This protein binds this small molecule.
Small molecule (SMILES): CC(=O)N[C@@H]1[C@@H](O)[C@H](O)[C@@H](CO)O[C@H]1O

Binding-site contacts:
Ligand atom C3 contacts residue ASN69 of chain 1.FA at 3.8 Å.
Ligand atom C2 contacts residue ASN69 of chain 1.FA at 2.5 Å.
Ligand atom C5 contacts residue ASN69 of chain 1.FA at 3.6 Å.
Ligand atom O7 contacts residue ASN69 of chain 1.FA at 4.3 Å.
Ligand atom C4 contacts residue ASN69 of chain 1.FA at 4.2 Å.
Ligand atom C8 contacts residue ASN69 of chain 1.FA at 3.7 Å.
Ligand atom O5 contacts residue ASN69 of chain 1.FA at 2.2 Å (h-bond).
Ligand atom C7 contacts residue ASN69 of chain 1.FA at 3.4 Å.
Ligand atom N2 contacts residue ASN69 of chain 1.FA at 2.5 Å (h-bond).
Ligand atom C1 contacts residue ASN69 of chain 1.FA at 1.4 Å.

Sequence of chain 1.FA:
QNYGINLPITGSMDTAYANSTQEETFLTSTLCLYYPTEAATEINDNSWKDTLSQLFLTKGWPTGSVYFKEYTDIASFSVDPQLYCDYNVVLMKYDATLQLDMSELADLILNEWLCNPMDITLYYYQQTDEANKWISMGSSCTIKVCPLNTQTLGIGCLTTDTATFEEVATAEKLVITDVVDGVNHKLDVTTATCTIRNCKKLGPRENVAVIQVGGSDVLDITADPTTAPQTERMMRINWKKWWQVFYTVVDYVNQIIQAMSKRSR